Sequence of chain 1.A:
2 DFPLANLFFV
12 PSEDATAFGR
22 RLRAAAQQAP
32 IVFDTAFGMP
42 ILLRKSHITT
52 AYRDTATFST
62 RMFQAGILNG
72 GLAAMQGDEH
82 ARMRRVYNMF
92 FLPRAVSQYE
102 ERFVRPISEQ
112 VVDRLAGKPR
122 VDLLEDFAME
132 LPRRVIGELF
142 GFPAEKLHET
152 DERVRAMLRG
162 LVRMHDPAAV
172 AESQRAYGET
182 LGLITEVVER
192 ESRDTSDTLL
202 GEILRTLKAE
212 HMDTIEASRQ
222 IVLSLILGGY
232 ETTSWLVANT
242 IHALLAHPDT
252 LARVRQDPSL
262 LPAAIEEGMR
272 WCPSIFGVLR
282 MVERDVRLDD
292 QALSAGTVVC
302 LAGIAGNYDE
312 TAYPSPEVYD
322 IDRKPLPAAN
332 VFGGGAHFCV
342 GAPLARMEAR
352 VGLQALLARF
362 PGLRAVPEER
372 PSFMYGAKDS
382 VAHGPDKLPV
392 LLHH

Binding-site contacts:
Ligand atom C16 contacts residue HEM1 of chain 1.C at 3.5 Å.
Ligand atom C17 contacts residue HEM1 of chain 1.C at 3.5 Å.
Ligand atom O3 contacts residue GLY278 of chain 1.A at 3.3 Å (h-bond).
Ligand atom C20 contacts residue HEM1 of chain 1.C at 3.9 Å.
Ligand atom C18 contacts residue LEU69 of chain 1.A at 4.1 Å (hydrophobic).
Ligand atom C20 contacts residue SER225 of chain 1.A at 4.0 Å.
Ligand atom C14 contacts residue HEM1 of chain 1.C at 4.0 Å.
Ligand atom C18 contacts residue LEU162 of chain 1.A at 4.0 Å (hydrophobic).
Ligand atom C1 contacts residue HEM1 of chain 1.C at 4.2 Å.
Ligand atom O20 contacts residue LEU69 of chain 1.A at 4.1 Å.
Ligand atom C12 contacts residue LEU69 of chain 1.A at 4.1 Å (hydrophobic).
Ligand atom C16 contacts residue GLY229 of chain 1.A at 3.6 Å.
Ligand atom O3 contacts residue PHE277 of chain 1.A at 2.9 Å.
Ligand atom C7 contacts residue HEM1 of chain 1.C at 4.1 Å.
Ligand atom C6 contacts residue LEU159 of chain 1.A at 4.2 Å (hydrophobic).
Ligand atom C3 contacts residue GLY278 of chain 1.A at 3.7 Å.
Ligand atom C2 contacts residue LEU280 of chain 1.A at 4.1 Å (hydrophobic).
Ligand atom C7 contacts residue THR233 of chain 1.A at 3.6 Å.
Ligand atom C5 contacts residue ILE276 of chain 1.A at 4.1 Å (hydrophobic).
Ligand atom C4 contacts residue ILE276 of chain 1.A at 3.6 Å (hydrophobic).
Ligand atom C21 contacts residue LEU69 of chain 1.A at 4.1 Å (hydrophobic).
Ligand atom O3 contacts residue ILE276 of chain 1.A at 3.3 Å.
Ligand atom C16 contacts residue SER225 of chain 1.A at 4.1 Å.
Ligand atom C3 contacts residue PHE277 of chain 1.A at 3.9 Å (hydrophobic).
Ligand atom C15 contacts residue LEU228 of chain 1.A at 3.8 Å (hydrophobic).
Ligand atom C19 contacts residue VAL163 of chain 1.A at 4.1 Å (hydrophobic).
Ligand atom C18 contacts residue LEU228 of chain 1.A at 4.2 Å (hydrophobic).
Ligand atom C6 contacts residue ILE276 of chain 1.A at 4.0 Å (hydrophobic).
Ligand atom C9 contacts residue HEM1 of chain 1.C at 4.0 Å.
Ligand atom C6 contacts residue VAL382 of chain 1.A at 4.0 Å (hydrophobic).
Ligand atom C21 contacts residue HEM1 of chain 1.C at 3.7 Å.
Ligand atom C21 contacts residue ALA74 of chain 1.A at 3.6 Å (hydrophobic).
Ligand atom C11 contacts residue PHE64 of chain 1.A at 4.1 Å (hydrophobic).
Ligand atom C15 contacts residue THR233 of chain 1.A at 4.0 Å.
Ligand atom C2 contacts residue GLY278 of chain 1.A at 4.0 Å.
Ligand atom C15 contacts residue GLY229 of chain 1.A at 3.4 Å.
Ligand atom O20 contacts residue SER225 of chain 1.A at 3.2 Å.
Ligand atom C6 contacts residue THR233 of chain 1.A at 4.1 Å.
Ligand atom C18 contacts residue LEU159 of chain 1.A at 4.1 Å (hydrophobic).
Ligand atom C3 contacts residue ILE276 of chain 1.A at 3.7 Å (hydrophobic).

A small-molecule ligand and the protein it binds are described below.
Small molecule (SMILES): CC(=O)[C@H]1CC[C@H]2[C@@H]3CCC4=CC(=O)CC[C@]4(C)[C@H]3CC[C@]12C